This protein binds this small molecule.
Small molecule (SMILES): CC(=O)N[C@@H]1[C@@H](O)[C@H](O)[C@@H](CO)O[C@H]1O

Binding-site contacts:
Ligand atom N2 contacts residue SER368 of chain 1.C at 3.8 Å.
Ligand atom O7 contacts residue ASN340 of chain 1.C at 4.0 Å.
Ligand atom C8 contacts residue GLY336 of chain 1.C at 4.4 Å.
Ligand atom N2 contacts residue ASN340 of chain 1.C at 2.9 Å (h-bond).
Ligand atom C2 contacts residue ASN340 of chain 1.C at 2.4 Å.
Ligand atom C5 contacts residue ASN340 of chain 1.C at 3.7 Å.
Ligand atom C7 contacts residue GLY336 of chain 1.C at 4.2 Å.
Ligand atom C2 contacts residue SER368 of chain 1.C at 4.4 Å.
Ligand atom O5 contacts residue ASN340 of chain 1.C at 2.4 Å (h-bond).
Ligand atom C8 contacts residue LEU365 of chain 1.C at 3.4 Å (hydrophobic).
Ligand atom O7 contacts residue GLY336 of chain 1.C at 3.8 Å.
Ligand atom C3 contacts residue ASN340 of chain 1.C at 3.8 Å.
Ligand atom C8 contacts residue PHE339 of chain 1.C at 3.6 Å (hydrophobic).
Ligand atom O3 contacts residue SER368 of chain 1.C at 3.0 Å.
Ligand atom C7 contacts residue SER368 of chain 1.C at 4.0 Å.
Ligand atom C1 contacts residue ASN340 of chain 1.C at 1.4 Å.
Ligand atom C3 contacts residue SER368 of chain 1.C at 3.6 Å.
Ligand atom C7 contacts residue ASN340 of chain 1.C at 3.6 Å.
Ligand atom C4 contacts residue ASN340 of chain 1.C at 4.2 Å.
Ligand atom C8 contacts residue SER368 of chain 1.C at 3.6 Å.

Sequence of chain 1.C:
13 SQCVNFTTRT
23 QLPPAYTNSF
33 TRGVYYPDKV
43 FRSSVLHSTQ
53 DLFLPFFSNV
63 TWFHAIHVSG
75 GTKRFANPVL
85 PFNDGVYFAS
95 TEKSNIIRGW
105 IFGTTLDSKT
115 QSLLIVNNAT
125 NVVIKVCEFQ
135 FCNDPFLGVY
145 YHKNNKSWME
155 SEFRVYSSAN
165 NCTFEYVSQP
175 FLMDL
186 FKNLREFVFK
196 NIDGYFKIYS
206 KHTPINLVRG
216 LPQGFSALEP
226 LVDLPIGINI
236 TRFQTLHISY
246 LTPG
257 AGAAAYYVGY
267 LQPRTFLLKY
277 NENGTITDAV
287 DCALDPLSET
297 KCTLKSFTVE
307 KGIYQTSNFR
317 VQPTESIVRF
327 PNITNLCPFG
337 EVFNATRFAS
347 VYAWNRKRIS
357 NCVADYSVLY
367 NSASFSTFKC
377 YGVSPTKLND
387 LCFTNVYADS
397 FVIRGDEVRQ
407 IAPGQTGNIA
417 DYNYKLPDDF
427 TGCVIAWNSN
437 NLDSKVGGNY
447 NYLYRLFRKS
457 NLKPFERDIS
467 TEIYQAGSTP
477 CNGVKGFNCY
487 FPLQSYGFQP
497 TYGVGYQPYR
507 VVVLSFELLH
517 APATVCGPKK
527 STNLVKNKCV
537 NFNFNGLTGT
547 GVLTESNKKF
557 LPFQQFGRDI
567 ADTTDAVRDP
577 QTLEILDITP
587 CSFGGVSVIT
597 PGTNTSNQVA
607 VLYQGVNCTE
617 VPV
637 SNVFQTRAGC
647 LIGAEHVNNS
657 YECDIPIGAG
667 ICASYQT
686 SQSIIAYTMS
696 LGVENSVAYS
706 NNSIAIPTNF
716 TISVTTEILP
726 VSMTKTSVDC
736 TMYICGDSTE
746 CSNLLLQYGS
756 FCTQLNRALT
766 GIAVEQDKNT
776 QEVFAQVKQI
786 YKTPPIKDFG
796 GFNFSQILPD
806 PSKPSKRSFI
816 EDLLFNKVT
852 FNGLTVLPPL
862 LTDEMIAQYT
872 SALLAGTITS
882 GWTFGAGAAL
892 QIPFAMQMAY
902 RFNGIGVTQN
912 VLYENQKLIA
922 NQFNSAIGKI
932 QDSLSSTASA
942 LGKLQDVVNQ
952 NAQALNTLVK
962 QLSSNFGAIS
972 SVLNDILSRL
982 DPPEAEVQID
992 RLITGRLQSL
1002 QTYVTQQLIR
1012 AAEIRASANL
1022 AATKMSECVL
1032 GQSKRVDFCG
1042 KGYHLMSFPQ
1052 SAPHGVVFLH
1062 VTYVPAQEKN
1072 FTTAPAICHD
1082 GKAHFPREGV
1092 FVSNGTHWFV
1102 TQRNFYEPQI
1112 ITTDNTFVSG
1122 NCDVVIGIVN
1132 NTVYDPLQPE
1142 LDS